The small molecule below binds the protein below.
Small molecule (SMILES): CC(=O)N[C@@H]1[C@@H](O)[C@H](O)[C@@H](CO)O[C@H]1O

Binding-site contacts:
Ligand atom O7 contacts residue GLU134 of chain 1.C at 3.4 Å.
Ligand atom C2 contacts residue ASN163 of chain 1.C at 3.7 Å.
Ligand atom C6 contacts residue ASN164 of chain 1.C at 4.5 Å.
Ligand atom C8 contacts residue GLU134 of chain 1.C at 3.6 Å.
Ligand atom C8 contacts residue ASN164 of chain 1.C at 3.8 Å.
Ligand atom O4 contacts residue THR471 of chain 1.E at 3.4 Å.
Ligand atom C5 contacts residue ASN164 of chain 1.C at 3.7 Å.
Ligand atom C4 contacts residue THR471 of chain 1.E at 4.2 Å.
Ligand atom C1 contacts residue ASN164 of chain 1.C at 1.4 Å.
Ligand atom N2 contacts residue ASN164 of chain 1.C at 2.8 Å (h-bond).
Ligand atom C3 contacts residue ASN163 of chain 1.C at 4.5 Å.
Ligand atom C7 contacts residue ASN164 of chain 1.C at 3.5 Å.
Ligand atom C3 contacts residue ASN164 of chain 1.C at 3.8 Å.
Ligand atom N2 contacts residue ASN163 of chain 1.C at 3.0 Å (h-bond).
Ligand atom O5 contacts residue ASN164 of chain 1.C at 2.4 Å (h-bond).
Ligand atom O7 contacts residue ASN164 of chain 1.C at 4.4 Å.
Ligand atom O7 contacts residue SER114 of chain 1.C at 2.9 Å (h-bond).
Ligand atom C1 contacts residue ASN163 of chain 1.C at 3.2 Å.
Ligand atom C6 contacts residue TYR352 of chain 1.E at 4.2 Å (hydrophobic).
Ligand atom O7 contacts residue ASN163 of chain 1.C at 3.7 Å.
Ligand atom O6 contacts residue TYR352 of chain 1.E at 3.4 Å (h-bond).
Ligand atom C7 contacts residue SER114 of chain 1.C at 3.6 Å.
Ligand atom O5 contacts residue ASN163 of chain 1.C at 4.3 Å.
Ligand atom O5 contacts residue ILE469 of chain 1.E at 4.3 Å.
Ligand atom N2 contacts residue GLU134 of chain 1.C at 4.5 Å.
Ligand atom C8 contacts residue SER114 of chain 1.C at 3.7 Å.
Ligand atom C8 contacts residue LYS115 of chain 1.C at 4.1 Å.
Ligand atom C4 contacts residue ASN164 of chain 1.C at 4.2 Å.
Ligand atom C7 contacts residue GLU134 of chain 1.C at 3.8 Å.
Ligand atom C6 contacts residue ILE469 of chain 1.E at 4.4 Å (hydrophobic).
Ligand atom C2 contacts residue ASN164 of chain 1.C at 2.4 Å.
Ligand atom C8 contacts residue ILE469 of chain 1.E at 4.3 Å (hydrophobic).
Ligand atom O3 contacts residue THR471 of chain 1.E at 3.6 Å.
Ligand atom C7 contacts residue ASN163 of chain 1.C at 3.5 Å.

Sequence of chain 1.E:
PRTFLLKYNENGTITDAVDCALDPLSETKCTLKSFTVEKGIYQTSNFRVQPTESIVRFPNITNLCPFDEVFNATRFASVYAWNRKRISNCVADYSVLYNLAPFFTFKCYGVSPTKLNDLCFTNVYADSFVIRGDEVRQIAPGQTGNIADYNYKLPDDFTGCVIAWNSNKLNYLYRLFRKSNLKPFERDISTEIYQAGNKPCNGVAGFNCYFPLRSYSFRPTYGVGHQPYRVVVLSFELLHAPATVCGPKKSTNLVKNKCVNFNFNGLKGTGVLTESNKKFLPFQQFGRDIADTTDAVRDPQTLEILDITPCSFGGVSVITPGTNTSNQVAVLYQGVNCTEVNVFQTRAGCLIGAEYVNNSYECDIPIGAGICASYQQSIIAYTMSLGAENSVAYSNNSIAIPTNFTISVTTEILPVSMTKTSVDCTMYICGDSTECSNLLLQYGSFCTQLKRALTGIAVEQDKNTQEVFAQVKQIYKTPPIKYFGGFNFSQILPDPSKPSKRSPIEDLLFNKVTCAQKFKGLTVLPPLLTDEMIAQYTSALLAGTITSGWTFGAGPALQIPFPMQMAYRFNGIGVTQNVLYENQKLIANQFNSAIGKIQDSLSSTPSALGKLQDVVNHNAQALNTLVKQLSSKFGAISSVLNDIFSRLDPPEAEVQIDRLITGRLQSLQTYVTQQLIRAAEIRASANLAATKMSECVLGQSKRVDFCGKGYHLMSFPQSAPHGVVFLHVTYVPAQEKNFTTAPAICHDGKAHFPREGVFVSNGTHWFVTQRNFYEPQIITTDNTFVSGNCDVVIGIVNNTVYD

Sequence of chain 1.C:
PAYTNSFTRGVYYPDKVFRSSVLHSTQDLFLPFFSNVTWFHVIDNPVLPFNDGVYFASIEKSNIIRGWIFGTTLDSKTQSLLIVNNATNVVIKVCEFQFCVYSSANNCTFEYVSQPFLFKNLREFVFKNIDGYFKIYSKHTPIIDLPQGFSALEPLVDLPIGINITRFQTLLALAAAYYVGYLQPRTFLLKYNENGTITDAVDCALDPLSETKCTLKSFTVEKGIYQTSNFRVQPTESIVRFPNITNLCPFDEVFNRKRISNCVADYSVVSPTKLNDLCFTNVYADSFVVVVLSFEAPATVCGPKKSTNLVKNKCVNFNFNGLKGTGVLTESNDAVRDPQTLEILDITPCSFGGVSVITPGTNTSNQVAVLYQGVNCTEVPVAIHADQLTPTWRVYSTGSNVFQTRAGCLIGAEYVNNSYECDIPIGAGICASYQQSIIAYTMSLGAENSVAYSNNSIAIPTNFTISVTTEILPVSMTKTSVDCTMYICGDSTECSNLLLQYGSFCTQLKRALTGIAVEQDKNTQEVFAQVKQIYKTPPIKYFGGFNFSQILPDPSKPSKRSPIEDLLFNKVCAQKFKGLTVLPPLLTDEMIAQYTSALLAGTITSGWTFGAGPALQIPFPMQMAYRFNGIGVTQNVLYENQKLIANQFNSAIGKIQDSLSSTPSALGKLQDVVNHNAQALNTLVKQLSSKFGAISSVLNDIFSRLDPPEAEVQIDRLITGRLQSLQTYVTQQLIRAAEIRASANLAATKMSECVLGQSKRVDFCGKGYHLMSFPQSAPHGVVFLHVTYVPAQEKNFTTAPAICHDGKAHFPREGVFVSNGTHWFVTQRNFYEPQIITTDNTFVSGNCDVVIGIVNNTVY